The small molecule below binds the protein below.
Small molecule (SMILES): CC/C=C\C[C@@H]1O[C@@H]1C/C=C\CCCCCCCC(=O)O

Sequence of chain 1.C:
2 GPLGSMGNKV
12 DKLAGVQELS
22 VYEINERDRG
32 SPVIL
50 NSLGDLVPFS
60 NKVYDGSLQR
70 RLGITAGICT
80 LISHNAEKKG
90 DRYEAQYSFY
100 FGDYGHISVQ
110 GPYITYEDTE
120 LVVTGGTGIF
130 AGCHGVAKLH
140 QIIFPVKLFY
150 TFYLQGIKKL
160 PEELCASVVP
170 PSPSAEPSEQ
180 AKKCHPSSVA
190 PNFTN

Binding-site contacts:
Ligand atom C8 contacts residue TYR112 of chain 1.C at 4.0 Å (hydrophobic).
Ligand atom C18 contacts residue TYR149 of chain 1.C at 4.0 Å (hydrophobic).
Ligand atom C14 contacts residue ASN60 of chain 1.C at 3.8 Å.
Ligand atom C9 contacts residue TYR112 of chain 1.C at 4.1 Å (hydrophobic).
Ligand atom C17 contacts residue TYR149 of chain 1.C at 3.8 Å (hydrophobic).
Ligand atom O2 contacts residue ASN26 of chain 1.C at 3.8 Å.
Ligand atom C4 contacts residue ILE35 of chain 1.C at 3.9 Å (hydrophobic).
Ligand atom C16 contacts residue GLU24 of chain 1.C at 3.1 Å.
Ligand atom C9 contacts residue TYR92 of chain 1.C at 3.7 Å (hydrophobic).
Ligand atom C17 contacts residue TYR96 of chain 1.C at 4.0 Å (hydrophobic).
Ligand atom C10 contacts residue CYS78 of chain 1.C at 4.0 Å (hydrophobic).
Ligand atom C17 contacts residue LEU147 of chain 1.C at 3.9 Å (hydrophobic).
Ligand atom C5 contacts residue ILE35 of chain 1.C at 4.1 Å (hydrophobic).
Ligand atom C2 contacts residue PRO33 of chain 1.C at 3.8 Å (hydrophobic).
Ligand atom C15 contacts residue ASN60 of chain 1.C at 3.3 Å.
Ligand atom C1 contacts residue PRO33 of chain 1.C at 4.0 Å (hydrophobic).
Ligand atom O1 contacts residue ARG28 of chain 1.C at 2.8 Å (salt-bridge).
Ligand atom C12 contacts residue PRO33 of chain 1.C at 3.5 Å (hydrophobic).
Ligand atom O2 contacts residue PRO33 of chain 1.C at 3.3 Å.
Ligand atom C3 contacts residue ILE35 of chain 1.C at 3.5 Å (hydrophobic).
Ligand atom O2 contacts residue ARG28 of chain 1.C at 2.3 Å (salt-bridge).
Ligand atom O3 contacts residue ASN60 of chain 1.C at 3.8 Å.
Ligand atom C13 contacts residue ASN60 of chain 1.C at 3.6 Å.
Ligand atom C16 contacts residue PHE58 of chain 1.C at 3.6 Å (hydrophobic).
Ligand atom C10 contacts residue VAL56 of chain 1.C at 4.0 Å (hydrophobic).
Ligand atom C18 contacts residue TYR96 of chain 1.C at 3.1 Å (hydrophobic).
Ligand atom C12 contacts residue PHE58 of chain 1.C at 3.9 Å (hydrophobic).
Ligand atom C18 contacts residue PHE58 of chain 1.C at 4.0 Å (hydrophobic).
Ligand atom C8 contacts residue TYR92 of chain 1.C at 3.8 Å (hydrophobic).
Ligand atom O2 contacts residue PRO144 of chain 1.C at 4.1 Å.
Ligand atom C1 contacts residue ARG28 of chain 1.C at 3.0 Å.
Ligand atom C2 contacts residue ARG28 of chain 1.C at 3.9 Å.
Ligand atom O3 contacts residue PRO33 of chain 1.C at 3.1 Å.
Ligand atom C15 contacts residue PHE58 of chain 1.C at 3.6 Å (hydrophobic).
Ligand atom C15 contacts residue GLU24 of chain 1.C at 2.9 Å.
Ligand atom C13 contacts residue PHE58 of chain 1.C at 3.5 Å (hydrophobic).
Ligand atom C16 contacts residue TYR149 of chain 1.C at 3.6 Å (hydrophobic).
Ligand atom C7 contacts residue TYR92 of chain 1.C at 4.0 Å (hydrophobic).
Ligand atom O1 contacts residue PRO144 of chain 1.C at 4.0 Å.
Ligand atom C6 contacts residue PHE143 of chain 1.C at 4.0 Å (hydrophobic).